Sequence of chain 1.A:
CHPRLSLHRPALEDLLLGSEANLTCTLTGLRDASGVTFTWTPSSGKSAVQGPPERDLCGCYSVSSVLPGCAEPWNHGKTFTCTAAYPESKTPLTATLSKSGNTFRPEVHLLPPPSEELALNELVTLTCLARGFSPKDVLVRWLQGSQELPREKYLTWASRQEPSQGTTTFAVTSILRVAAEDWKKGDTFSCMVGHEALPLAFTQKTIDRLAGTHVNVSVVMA

A protein and the small-molecule ligand that binds it are described below.
Small molecule (SMILES): CC(=O)N[C@@H]1[C@@H](O)[C@H](O)[C@@H](CO)O[C@H]1O

Binding-site contacts:
Ligand atom C4 contacts residue ASN36 of chain 1.A at 4.3 Å.
Ligand atom C7 contacts residue ASN36 of chain 1.A at 3.1 Å.
Ligand atom C3 contacts residue ASN36 of chain 1.A at 3.9 Å.
Ligand atom N2 contacts residue GLU34 of chain 1.A at 4.4 Å.
Ligand atom C8 contacts residue ASN36 of chain 1.A at 3.4 Å.
Ligand atom C2 contacts residue ASN36 of chain 1.A at 2.6 Å.
Ligand atom C5 contacts residue ASN36 of chain 1.A at 3.6 Å.
Ligand atom N2 contacts residue ASN36 of chain 1.A at 2.6 Å (h-bond).
Ligand atom O7 contacts residue ASN36 of chain 1.A at 3.8 Å.
Ligand atom C1 contacts residue ASN36 of chain 1.A at 1.4 Å.
Ligand atom O6 contacts residue ASN36 of chain 1.A at 4.5 Å.
Ligand atom O5 contacts residue ASN36 of chain 1.A at 2.3 Å (h-bond).